Sequence of chain 1.A:
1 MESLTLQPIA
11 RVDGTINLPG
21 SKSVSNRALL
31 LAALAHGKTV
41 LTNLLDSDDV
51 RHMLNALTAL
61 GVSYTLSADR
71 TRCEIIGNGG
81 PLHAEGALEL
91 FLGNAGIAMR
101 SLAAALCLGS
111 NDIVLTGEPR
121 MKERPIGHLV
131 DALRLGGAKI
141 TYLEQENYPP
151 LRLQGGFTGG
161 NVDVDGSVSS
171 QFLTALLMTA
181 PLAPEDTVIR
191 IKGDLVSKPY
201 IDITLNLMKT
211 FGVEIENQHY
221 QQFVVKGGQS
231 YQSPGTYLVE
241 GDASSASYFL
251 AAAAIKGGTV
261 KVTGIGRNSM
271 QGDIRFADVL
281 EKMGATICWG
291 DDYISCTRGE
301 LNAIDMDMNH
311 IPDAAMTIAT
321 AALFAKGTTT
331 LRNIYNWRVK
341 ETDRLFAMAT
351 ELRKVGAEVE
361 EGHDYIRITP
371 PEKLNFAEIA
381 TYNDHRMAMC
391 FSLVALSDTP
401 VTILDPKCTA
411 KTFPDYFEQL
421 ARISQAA

The protein below binds the small molecule below.
Small molecule (SMILES): O=C(O)C1=C[C@@H](OP(=O)(O)O)[C@@H](O)[C@H](O)C1

Binding-site contacts:
Ligand atom O6 contacts residue SER170 of chain 1.A at 2.6 Å (h-bond).
Ligand atom P1 contacts residue ASN336 of chain 1.A at 3.8 Å.
Ligand atom O3 contacts residue LYS22 of chain 1.A at 3.0 Å (salt-bridge).
Ligand atom O6 contacts residue GLN171 of chain 1.A at 3.6 Å.
Ligand atom O4 contacts residue ILE97 of chain 1.A at 3.5 Å.
Ligand atom O3 contacts residue ASP313 of chain 1.A at 2.6 Å (salt-bridge).
Ligand atom C5 contacts residue GLN171 of chain 1.A at 3.7 Å.
Ligand atom C6 contacts residue SER23 of chain 1.A at 3.8 Å.
Ligand atom O6 contacts residue SER169 of chain 1.A at 3.4 Å (h-bond).
Ligand atom O6 contacts residue SER197 of chain 1.A at 3.4 Å.
Ligand atom O7 contacts residue ASN336 of chain 1.A at 2.8 Å (h-bond).
Ligand atom C7 contacts residue TYR200 of chain 1.A at 3.3 Å (hydrophobic).
Ligand atom O4 contacts residue GLN171 of chain 1.A at 3.8 Å.
Ligand atom O2 contacts residue ASP313 of chain 1.A at 2.7 Å (salt-bridge).
Ligand atom C7 contacts residue ARG27 of chain 1.A at 3.5 Å.
Ligand atom C1 contacts residue TYR200 of chain 1.A at 3.5 Å (hydrophobic).
Ligand atom C5 contacts residue GPF1 of chain 1.C at 3.6 Å.
Ligand atom O8 contacts residue ASN336 of chain 1.A at 3.7 Å.
Ligand atom O4 contacts residue TYR200 of chain 1.A at 3.7 Å.
Ligand atom C1 contacts residue GLN171 of chain 1.A at 3.6 Å.
Ligand atom O8 contacts residue LYS340 of chain 1.A at 3.8 Å.
Ligand atom O5 contacts residue ARG27 of chain 1.A at 2.8 Å (salt-bridge).
Ligand atom O4 contacts residue ARG27 of chain 1.A at 2.7 Å (salt-bridge).
Ligand atom C4 contacts residue ASP313 of chain 1.A at 3.4 Å.
Ligand atom O5 contacts residue SER23 of chain 1.A at 2.7 Å (h-bond).
Ligand atom O8 contacts residue SER169 of chain 1.A at 2.6 Å (h-bond).
Ligand atom C2 contacts residue GLN171 of chain 1.A at 3.7 Å.
Ligand atom O3 contacts residue GPF1 of chain 1.C at 2.7 Å (h-bond).
Ligand atom C3 contacts residue TYR200 of chain 1.A at 3.8 Å (hydrophobic).
Ligand atom C7 contacts residue SER23 of chain 1.A at 3.7 Å.
Ligand atom O1 contacts residue GLN171 of chain 1.A at 3.4 Å (h-bond).
Ligand atom C6 contacts residue GLN171 of chain 1.A at 3.8 Å.
Ligand atom O2 contacts residue LYS340 of chain 1.A at 3.0 Å (salt-bridge).
Ligand atom C2 contacts residue TYR200 of chain 1.A at 3.4 Å (hydrophobic).
Ligand atom P1 contacts residue SER169 of chain 1.A at 3.6 Å.
Ligand atom P1 contacts residue SER197 of chain 1.A at 3.6 Å.
Ligand atom O7 contacts residue LYS340 of chain 1.A at 2.9 Å (salt-bridge).
Ligand atom O5 contacts residue TYR200 of chain 1.A at 3.5 Å.
Ligand atom C5 contacts residue ASP313 of chain 1.A at 3.6 Å.
Ligand atom O7 contacts residue SER197 of chain 1.A at 2.6 Å (h-bond).